The protein below binds the small molecule below.
Small molecule (SMILES): CC(=O)N[C@H]1[C@H](O[C@H]2[C@H](O)[C@@H](NC(C)=O)CO[C@@H]2CO)O[C@H](CO)[C@@H](O[C@@H]2O[C@H](CO)[C@@H](O)[C@H](O)[C@@H]2O)[C@@H]1O

Sequence of chain 1.B:
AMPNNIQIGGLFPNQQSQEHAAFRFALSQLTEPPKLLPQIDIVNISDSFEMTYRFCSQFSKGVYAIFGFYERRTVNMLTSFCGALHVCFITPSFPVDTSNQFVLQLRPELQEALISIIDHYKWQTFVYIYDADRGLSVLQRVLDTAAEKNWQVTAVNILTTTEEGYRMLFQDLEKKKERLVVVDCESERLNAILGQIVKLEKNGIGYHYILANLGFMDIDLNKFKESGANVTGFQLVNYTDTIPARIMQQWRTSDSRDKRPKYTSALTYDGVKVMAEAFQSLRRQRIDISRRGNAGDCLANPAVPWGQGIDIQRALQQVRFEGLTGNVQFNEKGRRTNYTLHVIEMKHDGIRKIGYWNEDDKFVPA

Sequence of chain 1.D:
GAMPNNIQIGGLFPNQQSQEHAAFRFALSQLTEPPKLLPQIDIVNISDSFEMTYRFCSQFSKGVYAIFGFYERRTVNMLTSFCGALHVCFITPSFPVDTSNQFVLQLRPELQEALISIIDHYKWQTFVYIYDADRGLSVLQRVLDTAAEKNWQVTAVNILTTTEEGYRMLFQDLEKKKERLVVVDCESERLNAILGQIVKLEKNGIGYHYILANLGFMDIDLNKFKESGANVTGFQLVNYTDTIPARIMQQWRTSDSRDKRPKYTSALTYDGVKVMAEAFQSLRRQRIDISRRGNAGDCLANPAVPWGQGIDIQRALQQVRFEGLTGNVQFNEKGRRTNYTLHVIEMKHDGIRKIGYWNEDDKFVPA

Binding-site contacts:
Ligand atom C7 contacts residue THR103 of chain 1.B at 3.9 Å.
Ligand atom C4 contacts residue ARG78 of chain 1.D at 4.1 Å.
Ligand atom C5 contacts residue SER51 of chain 1.D at 4.1 Å.
Ligand atom C2 contacts residue ARG78 of chain 1.D at 3.4 Å.
Ligand atom C2 contacts residue ASN49 of chain 1.D at 2.6 Å.
Ligand atom C5 contacts residue ASN49 of chain 1.D at 3.6 Å.
Ligand atom C6 contacts residue SER51 of chain 1.D at 4.1 Å.
Ligand atom O6 contacts residue SER51 of chain 1.D at 2.8 Å (h-bond).
Ligand atom O5 contacts residue SER51 of chain 1.D at 4.2 Å.
Ligand atom C1 contacts residue SER51 of chain 1.D at 4.2 Å.
Ligand atom C8 contacts residue THR103 of chain 1.B at 4.2 Å.
Ligand atom O5 contacts residue ASP52 of chain 1.D at 3.5 Å.
Ligand atom N2 contacts residue ARG78 of chain 1.D at 4.1 Å.
Ligand atom O4 contacts residue ARG78 of chain 1.D at 2.9 Å (salt-bridge).
Ligand atom C7 contacts residue ARG78 of chain 1.D at 3.9 Å.
Ligand atom C1 contacts residue ASN49 of chain 1.D at 1.4 Å.
Ligand atom O6 contacts residue ASP52 of chain 1.D at 2.9 Å (salt-bridge).
Ligand atom C7 contacts residue ASN49 of chain 1.D at 3.4 Å.
Ligand atom O5 contacts residue ASN49 of chain 1.D at 2.3 Å (h-bond).
Ligand atom C5 contacts residue ASP52 of chain 1.D at 4.0 Å.
Ligand atom C8 contacts residue THR84 of chain 1.B at 3.5 Å.
Ligand atom C1 contacts residue ASP52 of chain 1.D at 4.3 Å.
Ligand atom N2 contacts residue ASN49 of chain 1.D at 3.1 Å (h-bond).
Ligand atom O3 contacts residue THR103 of chain 1.B at 4.0 Å.
Ligand atom C6 contacts residue ASP52 of chain 1.D at 3.0 Å.
Ligand atom O7 contacts residue THR103 of chain 1.B at 3.6 Å.
Ligand atom O7 contacts residue ARG78 of chain 1.D at 3.2 Å (salt-bridge).
Ligand atom O7 contacts residue ASN49 of chain 1.D at 3.3 Å (h-bond).
Ligand atom C4 contacts residue ASN49 of chain 1.D at 4.3 Å.
Ligand atom C3 contacts residue ASN49 of chain 1.D at 3.8 Å.
Ligand atom C1 contacts residue ARG78 of chain 1.D at 3.5 Å.
Ligand atom C5 contacts residue ARG78 of chain 1.D at 4.1 Å.
Ligand atom O5 contacts residue ARG78 of chain 1.D at 3.8 Å.